Sequence of chain 1.C:
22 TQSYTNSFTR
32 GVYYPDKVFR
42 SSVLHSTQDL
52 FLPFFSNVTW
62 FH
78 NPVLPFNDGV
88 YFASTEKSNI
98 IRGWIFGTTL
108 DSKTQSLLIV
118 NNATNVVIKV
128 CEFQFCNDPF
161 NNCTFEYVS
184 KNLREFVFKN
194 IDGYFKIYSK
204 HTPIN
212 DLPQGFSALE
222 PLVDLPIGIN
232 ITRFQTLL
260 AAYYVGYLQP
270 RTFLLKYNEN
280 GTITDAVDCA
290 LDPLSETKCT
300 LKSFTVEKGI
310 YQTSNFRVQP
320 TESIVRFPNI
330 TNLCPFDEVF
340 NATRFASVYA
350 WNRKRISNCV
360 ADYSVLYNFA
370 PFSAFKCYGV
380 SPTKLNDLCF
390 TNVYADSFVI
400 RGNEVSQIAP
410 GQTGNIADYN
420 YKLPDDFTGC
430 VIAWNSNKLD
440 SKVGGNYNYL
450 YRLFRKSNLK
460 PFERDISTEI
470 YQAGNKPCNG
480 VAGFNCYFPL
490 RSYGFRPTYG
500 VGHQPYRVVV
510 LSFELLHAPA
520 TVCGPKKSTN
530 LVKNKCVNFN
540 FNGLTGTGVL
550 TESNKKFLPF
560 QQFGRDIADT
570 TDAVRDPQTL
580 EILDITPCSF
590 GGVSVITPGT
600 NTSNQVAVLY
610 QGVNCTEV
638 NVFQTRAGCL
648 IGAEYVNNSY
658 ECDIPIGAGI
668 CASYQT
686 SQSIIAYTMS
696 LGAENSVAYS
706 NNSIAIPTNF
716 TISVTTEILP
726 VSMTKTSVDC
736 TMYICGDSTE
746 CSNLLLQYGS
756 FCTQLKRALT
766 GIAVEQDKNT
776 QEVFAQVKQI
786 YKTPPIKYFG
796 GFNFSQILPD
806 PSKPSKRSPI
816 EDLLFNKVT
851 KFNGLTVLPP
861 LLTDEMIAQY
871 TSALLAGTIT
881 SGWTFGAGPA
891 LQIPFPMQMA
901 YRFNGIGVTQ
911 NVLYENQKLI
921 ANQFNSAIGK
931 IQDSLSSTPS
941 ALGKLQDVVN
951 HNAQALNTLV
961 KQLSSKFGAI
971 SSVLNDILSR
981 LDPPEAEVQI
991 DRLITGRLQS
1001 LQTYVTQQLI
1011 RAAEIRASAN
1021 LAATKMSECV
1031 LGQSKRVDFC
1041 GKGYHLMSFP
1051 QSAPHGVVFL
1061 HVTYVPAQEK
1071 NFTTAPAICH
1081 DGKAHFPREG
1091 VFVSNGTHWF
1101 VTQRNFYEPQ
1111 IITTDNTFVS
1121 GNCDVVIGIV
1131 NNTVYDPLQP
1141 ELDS

A protein and the small-molecule ligand that binds it are described below.
Small molecule (SMILES): CC(=O)N[C@@H]1[C@@H](O)[C@H](O)[C@@H](CO)O[C@H]1O

Binding-site contacts:
Ligand atom C1 contacts residue SER800 of chain 1.C at 3.7 Å.
Ligand atom O6 contacts residue SER800 of chain 1.C at 4.0 Å.
Ligand atom C6 contacts residue SER800 of chain 1.C at 4.3 Å.
Ligand atom C1 contacts residue ASN798 of chain 1.C at 1.4 Å.
Ligand atom O6 contacts residue ASN798 of chain 1.C at 4.5 Å.
Ligand atom C5 contacts residue SER800 of chain 1.C at 3.7 Å.
Ligand atom C4 contacts residue ASN798 of chain 1.C at 4.2 Å.
Ligand atom C2 contacts residue ASN798 of chain 1.C at 2.4 Å.
Ligand atom C3 contacts residue ASN798 of chain 1.C at 3.8 Å.
Ligand atom O5 contacts residue SER800 of chain 1.C at 3.6 Å.
Ligand atom O7 contacts residue ASN798 of chain 1.C at 3.9 Å.
Ligand atom N2 contacts residue ASN798 of chain 1.C at 2.9 Å (h-bond).
Ligand atom C7 contacts residue ASN798 of chain 1.C at 3.6 Å.
Ligand atom C5 contacts residue ASN798 of chain 1.C at 3.6 Å.
Ligand atom O5 contacts residue ASN798 of chain 1.C at 2.3 Å (h-bond).
Ligand atom O6 contacts residue GLN801 of chain 1.C at 4.2 Å.